Binding-site contacts:
Ligand atom CZ contacts residue PRO268 of chain 1.A at 3.6 Å (hydrophobic).
Ligand atom CB contacts residue PRO268 of chain 1.A at 4.0 Å (hydrophobic).
Ligand atom C contacts residue GLU295 of chain 1.A at 4.2 Å.
Ligand atom OXT contacts residue TRP264 of chain 1.A at 4.3 Å.
Ligand atom CA contacts residue GLN181 of chain 1.A at 4.2 Å.
Ligand atom OXT contacts residue GLN181 of chain 1.A at 3.5 Å (h-bond).
Ligand atom OXT contacts residue TYR265 of chain 1.A at 3.5 Å (h-bond).
Ligand atom CZ contacts residue GLU295 of chain 1.A at 3.5 Å.
Ligand atom CD contacts residue PRO268 of chain 1.A at 4.2 Å (hydrophobic).
Ligand atom CB contacts residue GLU295 of chain 1.A at 3.2 Å.
Ligand atom CD contacts residue VAL270 of chain 1.A at 4.0 Å (hydrophobic).
Ligand atom NH1 contacts residue HEM1 of chain 1.E at 3.6 Å (h-bond).
Ligand atom CB contacts residue GLN181 of chain 1.A at 4.0 Å.
Ligand atom NE contacts residue GLU295 of chain 1.A at 2.8 Å (salt-bridge).
Ligand atom CZ contacts residue HEM1 of chain 1.E at 3.7 Å.
Ligand atom NE contacts residue PRO268 of chain 1.A at 3.7 Å.
Ligand atom C contacts residue ASP300 of chain 1.A at 3.6 Å.
Ligand atom C contacts residue TYR291 of chain 1.A at 3.5 Å (hydrophobic).
Ligand atom CZ contacts residue TRP290 of chain 1.A at 4.2 Å (hydrophobic).
Ligand atom O contacts residue ASP300 of chain 1.A at 2.8 Å (salt-bridge).
Ligand atom CD contacts residue HEM1 of chain 1.E at 3.9 Å.
Ligand atom NH2 contacts residue TRP290 of chain 1.A at 3.1 Å (h-bond).
Ligand atom NH2 contacts residue HEM1 of chain 1.E at 3.4 Å.
Ligand atom NH2 contacts residue GLU295 of chain 1.A at 2.7 Å (salt-bridge).
Ligand atom OXT contacts residue ASP300 of chain 1.A at 3.6 Å.
Ligand atom C contacts residue GLN181 of chain 1.A at 4.2 Å.
Ligand atom NH2 contacts residue TYR291 of chain 1.A at 4.0 Å.
Ligand atom O contacts residue TYR291 of chain 1.A at 3.5 Å.
Ligand atom OXT contacts residue TYR291 of chain 1.A at 2.8 Å (h-bond).
Ligand atom CG contacts residue GLU295 of chain 1.A at 4.0 Å.
Ligand atom CD contacts residue GLU295 of chain 1.A at 3.7 Å.
Ligand atom CG contacts residue GLN181 of chain 1.A at 4.2 Å.
Ligand atom CA contacts residue GLU295 of chain 1.A at 3.6 Å.
Ligand atom CB contacts residue TYR291 of chain 1.A at 4.0 Å (hydrophobic).
Ligand atom NH1 contacts residue PRO268 of chain 1.A at 4.0 Å.
Ligand atom NH2 contacts residue PRO268 of chain 1.A at 3.9 Å.
Ligand atom N contacts residue GLU295 of chain 1.A at 3.0 Å (salt-bridge).
Ligand atom NE contacts residue HEM1 of chain 1.E at 4.0 Å.
Ligand atom O contacts residue GLU295 of chain 1.A at 3.6 Å.
Ligand atom N contacts residue HEM1 of chain 1.E at 3.3 Å (h-bond).

A small-molecule ligand and the protein it binds are described below.
Small molecule (SMILES): NC(=[NH2+])NCCC[C@H](N)C(=O)O

Sequence of chain 1.A:
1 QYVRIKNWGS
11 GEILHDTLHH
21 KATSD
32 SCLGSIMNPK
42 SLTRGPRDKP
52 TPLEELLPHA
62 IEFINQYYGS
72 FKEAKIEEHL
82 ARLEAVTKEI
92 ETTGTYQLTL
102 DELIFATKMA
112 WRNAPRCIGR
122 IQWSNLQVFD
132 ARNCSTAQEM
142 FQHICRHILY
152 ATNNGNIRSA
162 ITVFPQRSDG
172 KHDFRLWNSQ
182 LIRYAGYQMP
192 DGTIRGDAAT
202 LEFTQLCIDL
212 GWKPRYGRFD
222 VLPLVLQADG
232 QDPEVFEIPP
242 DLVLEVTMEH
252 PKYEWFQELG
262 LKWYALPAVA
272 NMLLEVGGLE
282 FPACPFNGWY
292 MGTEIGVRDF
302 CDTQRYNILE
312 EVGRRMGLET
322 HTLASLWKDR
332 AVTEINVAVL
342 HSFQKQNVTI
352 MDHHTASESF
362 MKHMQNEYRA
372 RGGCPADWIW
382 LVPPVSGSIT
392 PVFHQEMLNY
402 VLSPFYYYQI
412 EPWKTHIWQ